Sequence of chain 1.A:
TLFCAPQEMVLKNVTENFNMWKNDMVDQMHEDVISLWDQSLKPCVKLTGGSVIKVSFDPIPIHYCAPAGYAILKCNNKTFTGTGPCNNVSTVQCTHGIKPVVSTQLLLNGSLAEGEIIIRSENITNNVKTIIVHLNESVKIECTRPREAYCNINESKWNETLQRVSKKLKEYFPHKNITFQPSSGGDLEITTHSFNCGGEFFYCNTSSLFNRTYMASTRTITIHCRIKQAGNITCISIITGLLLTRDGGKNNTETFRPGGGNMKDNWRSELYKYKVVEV

Binding-site contacts:
Ligand atom O5 contacts residue ARG260 of chain 1.A at 3.6 Å.
Ligand atom C7 contacts residue ASN207 of chain 1.A at 3.5 Å.
Ligand atom O5 contacts residue GLU203 of chain 1.A at 3.5 Å.
Ligand atom C6 contacts residue GLU203 of chain 1.A at 4.1 Å.
Ligand atom C1 contacts residue GLU203 of chain 1.A at 4.0 Å.
Ligand atom C3 contacts residue ASN207 of chain 1.A at 3.8 Å.
Ligand atom C2 contacts residue ARG260 of chain 1.A at 4.4 Å.
Ligand atom C5 contacts residue ASN207 of chain 1.A at 3.6 Å.
Ligand atom C2 contacts residue ASN207 of chain 1.A at 2.5 Å.
Ligand atom C5 contacts residue ARG260 of chain 1.A at 3.8 Å.
Ligand atom C6 contacts residue ILE281 of chain 1.A at 3.6 Å (hydrophobic).
Ligand atom C1 contacts residue ASN207 of chain 1.A at 1.4 Å.
Ligand atom O6 contacts residue ILE281 of chain 1.A at 4.5 Å.
Ligand atom C6 contacts residue ARG260 of chain 1.A at 3.3 Å.
Ligand atom O5 contacts residue ASN207 of chain 1.A at 2.4 Å (h-bond).
Ligand atom O7 contacts residue ASN207 of chain 1.A at 3.6 Å (h-bond).
Ligand atom C4 contacts residue ARG260 of chain 1.A at 3.8 Å.
Ligand atom C4 contacts residue ASN207 of chain 1.A at 4.3 Å.
Ligand atom C5 contacts residue GLU203 of chain 1.A at 4.0 Å.
Ligand atom N2 contacts residue ASN207 of chain 1.A at 2.9 Å (h-bond).
Ligand atom O6 contacts residue ARG260 of chain 1.A at 3.8 Å.
Ligand atom O6 contacts residue SER256 of chain 1.A at 4.0 Å.

The small molecule below binds the protein below.
Small molecule (SMILES): CC(=O)N[C@@H]1[C@@H](O)[C@H](O)[C@@H](CO)O[C@H]1O